Sequence of chain 1.E:
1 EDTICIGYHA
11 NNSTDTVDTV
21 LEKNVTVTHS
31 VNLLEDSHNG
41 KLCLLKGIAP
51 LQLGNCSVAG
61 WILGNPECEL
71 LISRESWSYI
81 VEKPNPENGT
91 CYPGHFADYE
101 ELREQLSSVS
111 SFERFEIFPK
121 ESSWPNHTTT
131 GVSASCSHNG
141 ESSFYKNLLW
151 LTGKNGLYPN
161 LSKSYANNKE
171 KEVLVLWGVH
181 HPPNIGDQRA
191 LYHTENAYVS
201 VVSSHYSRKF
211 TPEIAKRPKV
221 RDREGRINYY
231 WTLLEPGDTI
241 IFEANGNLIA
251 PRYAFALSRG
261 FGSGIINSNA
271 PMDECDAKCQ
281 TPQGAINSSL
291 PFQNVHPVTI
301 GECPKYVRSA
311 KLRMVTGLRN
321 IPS

The small molecule below binds the protein below.
Small molecule (SMILES): CC(=O)N[C@@H]1[C@@H](O)[C@H](O)[C@@H](CO)O[C@H]1O

Binding-site contacts:
Ligand atom O7 contacts residue ASN12 of chain 1.E at 3.2 Å (h-bond).
Ligand atom O5 contacts residue ASN12 of chain 1.E at 2.4 Å (h-bond).
Ligand atom C5 contacts residue ASN12 of chain 1.E at 3.7 Å.
Ligand atom N2 contacts residue ASN12 of chain 1.E at 2.8 Å (h-bond).
Ligand atom C2 contacts residue ASN12 of chain 1.E at 2.5 Å.
Ligand atom C7 contacts residue ASN12 of chain 1.E at 3.2 Å.
Ligand atom C8 contacts residue ASN12 of chain 1.E at 4.3 Å.
Ligand atom C3 contacts residue ASN12 of chain 1.E at 3.8 Å.
Ligand atom C4 contacts residue ASN12 of chain 1.E at 4.2 Å.
Ligand atom C1 contacts residue ASN12 of chain 1.E at 1.4 Å.